This protein binds this small molecule.
Small molecule (SMILES): CC(C)(C)NC(=O)[C@@H]1CN(Cc2cccnc2)CCN1C[C@@H](O)C[C@@H](Cc1ccccc1)C(=O)N[C@H]1c2ccccc2C[C@H]1O

Sequence of chain 1.B:
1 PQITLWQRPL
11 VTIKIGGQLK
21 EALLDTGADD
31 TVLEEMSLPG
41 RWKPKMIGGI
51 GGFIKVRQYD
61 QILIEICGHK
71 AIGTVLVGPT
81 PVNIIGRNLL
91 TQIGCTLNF

Sequence of chain 1.A:
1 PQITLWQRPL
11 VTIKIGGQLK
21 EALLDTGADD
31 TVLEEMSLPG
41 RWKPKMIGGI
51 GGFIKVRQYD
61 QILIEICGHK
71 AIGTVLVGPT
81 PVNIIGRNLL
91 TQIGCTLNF

Binding-site contacts:
Ligand atom C1 contacts residue GLY48 of chain 1.A at 3.7 Å.
Ligand atom C10 contacts residue GLY27 of chain 1.A at 3.6 Å.
Ligand atom O2 contacts residue GLY27 of chain 1.B at 3.7 Å.
Ligand atom C13 contacts residue GLY27 of chain 1.B at 3.5 Å.
Ligand atom O4 contacts residue ASP29 of chain 1.B at 3.1 Å (salt-bridge).
Ligand atom C11 contacts residue ASP25 of chain 1.B at 3.5 Å.
Ligand atom O1 contacts residue GLY49 of chain 1.A at 3.5 Å.
Ligand atom C35 contacts residue GLY48 of chain 1.A at 3.5 Å.
Ligand atom C27 contacts residue VAL32 of chain 1.B at 3.3 Å (hydrophobic).
Ligand atom O2 contacts residue ASP25 of chain 1.A at 2.8 Å (salt-bridge).
Ligand atom C16 contacts residue GLY27 of chain 1.B at 3.4 Å.
Ligand atom C19 contacts residue VAL82 of chain 1.A at 3.7 Å (hydrophobic).
Ligand atom C17 contacts residue ARG8 of chain 1.A at 3.5 Å.
Ligand atom C9 contacts residue ILE84 of chain 1.B at 3.7 Å (hydrophobic).
Ligand atom C20 contacts residue VAL82 of chain 1.A at 3.6 Å (hydrophobic).
Ligand atom C21 contacts residue GLY27 of chain 1.B at 3.7 Å.
Ligand atom C36 contacts residue GLY48 of chain 1.A at 3.1 Å.
Ligand atom C36 contacts residue GLY49 of chain 1.A at 3.7 Å.
Ligand atom C32 contacts residue PRO81 of chain 1.B at 3.7 Å (hydrophobic).
Ligand atom O3 contacts residue GLY49 of chain 1.B at 3.4 Å.
Ligand atom C8 contacts residue ASP25 of chain 1.B at 3.4 Å.
Ligand atom C10 contacts residue ASP25 of chain 1.B at 3.4 Å.
Ligand atom N5 contacts residue ARG8 of chain 1.B at 3.5 Å (salt-bridge).
Ligand atom O1 contacts residue ILE50 of chain 1.B at 3.7 Å.
Ligand atom C28 contacts residue VAL32 of chain 1.B at 3.4 Å (hydrophobic).
Ligand atom C12 contacts residue ASP25 of chain 1.A at 3.2 Å.
Ligand atom C27 contacts residue ASP30 of chain 1.B at 3.4 Å.
Ligand atom C6 contacts residue VAL32 of chain 1.A at 3.8 Å (hydrophobic).
Ligand atom C23 contacts residue GLY48 of chain 1.B at 3.6 Å.
Ligand atom N4 contacts residue GLY27 of chain 1.B at 3.0 Å (h-bond).
Ligand atom C29 contacts residue ALA28 of chain 1.B at 3.7 Å (hydrophobic).
Ligand atom C11 contacts residue ASP25 of chain 1.A at 3.5 Å.
Ligand atom C7 contacts residue ILE47 of chain 1.A at 3.7 Å (hydrophobic).
Ligand atom O4 contacts residue GLY27 of chain 1.B at 3.2 Å (h-bond).
Ligand atom O2 contacts residue ASP25 of chain 1.B at 2.6 Å (salt-bridge).
Ligand atom C22 contacts residue GLY48 of chain 1.B at 3.5 Å.
Ligand atom C31 contacts residue PRO81 of chain 1.B at 3.7 Å (hydrophobic).
Ligand atom C15 contacts residue VAL82 of chain 1.A at 3.7 Å (hydrophobic).
Ligand atom C26 contacts residue ASP30 of chain 1.B at 3.6 Å.
Ligand atom C18 contacts residue ARG8 of chain 1.A at 3.5 Å.